Binding-site contacts:
Ligand atom O7 contacts residue ASN158 of chain 1.A at 2.8 Å (h-bond).
Ligand atom C7 contacts residue ILE154 of chain 1.A at 4.3 Å (hydrophobic).
Ligand atom C8 contacts residue PHE190 of chain 1.A at 4.2 Å (hydrophobic).
Ligand atom C1 contacts residue ASN158 of chain 1.A at 1.4 Å.
Ligand atom N2 contacts residue ILE154 of chain 1.A at 4.1 Å.
Ligand atom O6 contacts residue ILE159 of chain 1.A at 4.4 Å.
Ligand atom C4 contacts residue ASN158 of chain 1.A at 4.2 Å.
Ligand atom C4 contacts residue PHE190 of chain 1.A at 4.4 Å (hydrophobic).
Ligand atom O5 contacts residue PHE190 of chain 1.A at 4.2 Å.
Ligand atom C8 contacts residue ASN158 of chain 1.A at 4.3 Å.
Ligand atom O5 contacts residue SER160 of chain 1.A at 3.8 Å.
Ligand atom C7 contacts residue ASN158 of chain 1.A at 3.1 Å.
Ligand atom C1 contacts residue PHE190 of chain 1.A at 4.0 Å (hydrophobic).
Ligand atom C3 contacts residue ASN158 of chain 1.A at 3.8 Å.
Ligand atom C3 contacts residue PHE190 of chain 1.A at 4.4 Å (hydrophobic).
Ligand atom C6 contacts residue SER160 of chain 1.A at 3.9 Å.
Ligand atom C5 contacts residue ASN158 of chain 1.A at 3.7 Å.
Ligand atom O6 contacts residue SER160 of chain 1.A at 3.0 Å (h-bond).
Ligand atom C6 contacts residue ILE159 of chain 1.A at 4.0 Å (hydrophobic).
Ligand atom O4 contacts residue PHE190 of chain 1.A at 4.1 Å.
Ligand atom C2 contacts residue ASN158 of chain 1.A at 2.5 Å.
Ligand atom C5 contacts residue ILE159 of chain 1.A at 4.3 Å (hydrophobic).
Ligand atom C5 contacts residue PHE190 of chain 1.A at 3.7 Å (hydrophobic).
Ligand atom C8 contacts residue ILE154 of chain 1.A at 4.0 Å (hydrophobic).
Ligand atom N2 contacts residue ASN158 of chain 1.A at 2.9 Å (h-bond).
Ligand atom O5 contacts residue ASN158 of chain 1.A at 2.4 Å (h-bond).
Ligand atom O5 contacts residue ILE159 of chain 1.A at 3.8 Å.
Ligand atom O7 contacts residue PRO30 of chain 1.A at 4.4 Å.

Sequence of chain 1.A:
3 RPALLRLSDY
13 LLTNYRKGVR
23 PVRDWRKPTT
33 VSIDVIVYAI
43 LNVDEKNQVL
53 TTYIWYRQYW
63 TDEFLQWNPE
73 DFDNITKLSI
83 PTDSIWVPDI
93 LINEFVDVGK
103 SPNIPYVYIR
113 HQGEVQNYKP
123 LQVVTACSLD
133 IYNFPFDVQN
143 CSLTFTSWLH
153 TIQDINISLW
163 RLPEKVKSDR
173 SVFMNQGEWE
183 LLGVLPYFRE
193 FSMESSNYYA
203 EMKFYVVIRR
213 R

The protein below binds the small molecule below.
Small molecule (SMILES): CC(=O)N[C@H]1[C@H](O[C@H]2[C@H](O)[C@@H](NC(C)=O)CO[C@@H]2CO)O[C@H](CO)[C@@H](O)[C@@H]1O